Binding-site contacts:
Ligand atom C1 contacts residue GLU452 of chain 1.A at 4.2 Å.
Ligand atom C7 contacts residue ASN454 of chain 1.A at 3.5 Å.
Ligand atom C4 contacts residue ASN454 of chain 1.A at 4.2 Å.
Ligand atom C1 contacts residue ASN454 of chain 1.A at 1.4 Å.
Ligand atom O7 contacts residue ASN454 of chain 1.A at 4.4 Å.
Ligand atom N2 contacts residue ASN454 of chain 1.A at 2.8 Å (h-bond).
Ligand atom N2 contacts residue GLU452 of chain 1.A at 3.2 Å (salt-bridge).
Ligand atom C2 contacts residue ASN454 of chain 1.A at 2.4 Å.
Ligand atom C3 contacts residue ASN454 of chain 1.A at 3.8 Å.
Ligand atom C2 contacts residue GLU452 of chain 1.A at 4.2 Å.
Ligand atom C8 contacts residue ASN454 of chain 1.A at 3.9 Å.
Ligand atom O5 contacts residue ASN454 of chain 1.A at 2.4 Å (h-bond).
Ligand atom O7 contacts residue GLU452 of chain 1.A at 3.6 Å.
Ligand atom C5 contacts residue ASN454 of chain 1.A at 3.7 Å.
Ligand atom C7 contacts residue GLU452 of chain 1.A at 3.8 Å.

The protein below binds the small molecule below.
Small molecule (SMILES): CC(=O)N[C@@H]1[C@@H](O)[C@H](O)[C@@H](CO)O[C@H]1O

Sequence of chain 1.A:
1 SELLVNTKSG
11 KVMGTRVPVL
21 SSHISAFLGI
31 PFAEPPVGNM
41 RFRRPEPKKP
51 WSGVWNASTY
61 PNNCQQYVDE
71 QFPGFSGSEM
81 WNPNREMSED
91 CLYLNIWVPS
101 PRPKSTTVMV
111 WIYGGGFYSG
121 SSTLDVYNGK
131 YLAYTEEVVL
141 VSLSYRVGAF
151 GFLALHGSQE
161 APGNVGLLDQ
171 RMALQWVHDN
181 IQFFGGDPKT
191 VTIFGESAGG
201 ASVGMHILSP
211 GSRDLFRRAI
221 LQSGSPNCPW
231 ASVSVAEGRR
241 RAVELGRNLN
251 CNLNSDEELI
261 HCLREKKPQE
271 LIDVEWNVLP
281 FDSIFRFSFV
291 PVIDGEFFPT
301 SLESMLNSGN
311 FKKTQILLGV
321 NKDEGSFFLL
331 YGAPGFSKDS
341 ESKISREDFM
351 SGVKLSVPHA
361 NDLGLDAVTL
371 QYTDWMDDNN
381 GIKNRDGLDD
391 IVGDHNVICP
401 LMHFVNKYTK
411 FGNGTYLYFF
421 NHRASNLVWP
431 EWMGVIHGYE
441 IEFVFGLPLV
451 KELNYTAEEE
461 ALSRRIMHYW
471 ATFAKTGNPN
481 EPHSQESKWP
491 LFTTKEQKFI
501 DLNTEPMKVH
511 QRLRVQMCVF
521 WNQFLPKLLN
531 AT